A small-molecule ligand and the protein it binds are described below.
Small molecule (SMILES): O=S(=O)(O)c1cccc2cccc(Nc3ccccc3)c12

Binding-site contacts:
Ligand atom O3 contacts residue SER86 of chain 1.C at 2.9 Å (h-bond).
Ligand atom O2 contacts residue GLY87 of chain 1.C at 4.1 Å.
Ligand atom S contacts residue GLY88 of chain 1.C at 4.3 Å.
Ligand atom C3 contacts residue 2AN1 of chain 1.GA at 3.8 Å.
Ligand atom C10 contacts residue LEU68 of chain 1.C at 3.5 Å (hydrophobic).
Ligand atom O3 contacts residue GLY88 of chain 1.C at 4.1 Å.
Ligand atom C9 contacts residue GLY88 of chain 1.C at 4.0 Å.
Ligand atom C6 contacts residue GLY88 of chain 1.C at 4.1 Å.
Ligand atom C7 contacts residue GLY88 of chain 1.C at 3.5 Å.
Ligand atom O2 contacts residue GLY88 of chain 1.C at 3.8 Å.
Ligand atom C6 contacts residue TYR66 of chain 1.C at 3.1 Å (hydrophobic).
Ligand atom S contacts residue SER86 of chain 1.C at 4.2 Å.
Ligand atom C8 contacts residue GLY88 of chain 1.C at 3.5 Å.
Ligand atom O3 contacts residue LEU68 of chain 1.C at 3.5 Å.
Ligand atom C4 contacts residue TYR66 of chain 1.C at 3.8 Å (hydrophobic).
Ligand atom C7 contacts residue TYR66 of chain 1.C at 3.9 Å (hydrophobic).
Ligand atom C4 contacts residue LEU68 of chain 1.C at 4.2 Å (hydrophobic).
Ligand atom C1 contacts residue LEU68 of chain 1.C at 3.1 Å (hydrophobic).
Ligand atom O2 contacts residue SER86 of chain 1.C at 4.3 Å.
Ligand atom C11 contacts residue LEU68 of chain 1.C at 4.5 Å (hydrophobic).
Ligand atom C4 contacts residue 2AN1 of chain 1.GA at 3.9 Å.
Ligand atom C9 contacts residue LEU68 of chain 1.C at 4.1 Å (hydrophobic).
Ligand atom N contacts residue LEU68 of chain 1.C at 3.3 Å.
Ligand atom C5 contacts residue TYR66 of chain 1.C at 3.8 Å (hydrophobic).
Ligand atom C2 contacts residue LEU68 of chain 1.C at 3.4 Å (hydrophobic).
Ligand atom C7 contacts residue THR89 of chain 1.C at 4.4 Å.
Ligand atom C5 contacts residue LEU68 of chain 1.C at 4.0 Å (hydrophobic).
Ligand atom C3 contacts residue LEU68 of chain 1.C at 4.0 Å (hydrophobic).
Ligand atom O3 contacts residue GLY87 of chain 1.C at 4.1 Å.

Sequence of chain 1.C:
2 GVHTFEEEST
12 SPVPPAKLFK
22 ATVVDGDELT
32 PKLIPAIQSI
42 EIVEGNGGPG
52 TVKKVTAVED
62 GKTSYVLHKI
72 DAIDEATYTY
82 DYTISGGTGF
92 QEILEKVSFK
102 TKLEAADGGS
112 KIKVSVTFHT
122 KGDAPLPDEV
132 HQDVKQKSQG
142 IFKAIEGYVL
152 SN